Binding-site contacts:
Ligand atom O1A contacts residue ASP169 of chain 1.A at 2.6 Å (salt-bridge).
Ligand atom PB contacts residue GLY36 of chain 1.A at 3.6 Å.
Ligand atom N6 contacts residue LEU158 of chain 1.A at 3.4 Å.
Ligand atom N7 contacts residue LEU158 of chain 1.A at 3.7 Å.
Ligand atom C2' contacts residue ASP113 of chain 1.A at 3.3 Å.
Ligand atom C6 contacts residue ALA54 of chain 1.A at 3.5 Å (hydrophobic).
Ligand atom C3' contacts residue ASP113 of chain 1.A at 3.7 Å.
Ligand atom C2' contacts residue LYS116 of chain 1.A at 3.8 Å.
Ligand atom N1 contacts residue MET110 of chain 1.A at 3.1 Å (h-bond).
Ligand atom O3' contacts residue ASP113 of chain 1.A at 3.8 Å.
Ligand atom N1 contacts residue ASP108 of chain 1.A at 3.8 Å.
Ligand atom O2B contacts residue ALA37 of chain 1.A at 2.5 Å (h-bond).
Ligand atom O2G contacts residue SER155 of chain 1.A at 3.0 Å (h-bond).
Ligand atom O3A contacts residue ALA37 of chain 1.A at 3.5 Å (h-bond).
Ligand atom O2' contacts residue LYS116 of chain 1.A at 2.8 Å (salt-bridge).
Ligand atom C2 contacts residue MET110 of chain 1.A at 3.0 Å (hydrophobic).
Ligand atom N6 contacts residue ASP108 of chain 1.A at 2.9 Å (salt-bridge).
Ligand atom O4' contacts residue VAL41 of chain 1.A at 3.3 Å.
Ligand atom N1 contacts residue ALA54 of chain 1.A at 3.5 Å.
Ligand atom PB contacts residue ASP169 of chain 1.A at 3.7 Å.
Ligand atom O3' contacts residue LYS116 of chain 1.A at 2.8 Å (salt-bridge).
Ligand atom PG contacts residue ASP169 of chain 1.A at 3.2 Å.
Ligand atom O2G contacts residue ASP169 of chain 1.A at 3.2 Å (salt-bridge).
Ligand atom O2A contacts residue LYS56 of chain 1.A at 3.3 Å.
Ligand atom O1B contacts residue ASP169 of chain 1.A at 3.5 Å (salt-bridge).
Ligand atom PB contacts residue ALA37 of chain 1.A at 3.3 Å.
Ligand atom O2A contacts residue VAL41 of chain 1.A at 3.0 Å.
Ligand atom N6 contacts residue ALA54 of chain 1.A at 3.6 Å.
Ligand atom C5' contacts residue GLU35 of chain 1.A at 3.3 Å.
Ligand atom N3B contacts residue ASP169 of chain 1.A at 2.2 Å (salt-bridge).
Ligand atom C5 contacts residue LEU158 of chain 1.A at 3.6 Å (hydrophobic).
Ligand atom O2G contacts residue ASN156 of chain 1.A at 3.1 Å (h-bond).
Ligand atom O2' contacts residue ASP113 of chain 1.A at 2.5 Å (salt-bridge).
Ligand atom O3G contacts residue ASN156 of chain 1.A at 3.7 Å.
Ligand atom O1B contacts residue ALA37 of chain 1.A at 3.8 Å.
Ligand atom C6 contacts residue LEU158 of chain 1.A at 3.6 Å (hydrophobic).
Ligand atom O2B contacts residue GLY36 of chain 1.A at 3.2 Å.
Ligand atom N6 contacts residue GLN107 of chain 1.A at 3.2 Å (h-bond).
Ligand atom O3A contacts residue GLY36 of chain 1.A at 3.2 Å.
Ligand atom C6 contacts residue ASP108 of chain 1.A at 3.8 Å.

The protein below binds the small molecule below.
Small molecule (SMILES): Nc1ncnc2c1ncn2[C@@H]1O[C@H](CO[P](=O)(O)O[P](=O)(O)NP(=O)(O)O)[C@@H](O)[C@H]1O

Sequence of chain 1.A:
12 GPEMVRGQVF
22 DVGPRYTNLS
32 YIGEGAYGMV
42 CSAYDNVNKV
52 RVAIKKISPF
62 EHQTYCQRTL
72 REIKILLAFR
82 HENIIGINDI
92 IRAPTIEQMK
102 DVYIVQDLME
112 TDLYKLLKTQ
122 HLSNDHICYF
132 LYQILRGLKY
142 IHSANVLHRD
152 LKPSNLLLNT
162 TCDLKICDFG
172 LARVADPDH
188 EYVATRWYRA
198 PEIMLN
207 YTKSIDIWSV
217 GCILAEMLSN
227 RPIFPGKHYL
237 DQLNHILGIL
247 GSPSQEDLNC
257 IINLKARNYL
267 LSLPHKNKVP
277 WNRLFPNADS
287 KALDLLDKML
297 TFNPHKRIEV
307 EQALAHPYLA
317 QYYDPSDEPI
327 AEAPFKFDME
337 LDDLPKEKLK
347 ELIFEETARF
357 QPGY